Binding-site contacts:
Ligand atom NH2 contacts residue ALA200 of chain 1.D at 3.1 Å (h-bond).
Ligand atom CZ1 contacts residue ASP199 of chain 1.D at 3.8 Å.
Ligand atom O2 contacts residue ASP204 of chain 1.D at 3.7 Å.
Ligand atom NH1 contacts residue ALA200 of chain 1.D at 3.3 Å (h-bond).
Ligand atom O contacts residue TRP227 of chain 1.D at 3.3 Å.
Ligand atom CB1 contacts residue HIS43 of chain 1.D at 3.5 Å.
Ligand atom CG1 contacts residue TYR47 of chain 1.D at 3.6 Å (hydrophobic).
Ligand atom C2 contacts residue HIS43 of chain 1.D at 2.8 Å.
Ligand atom CD3 contacts residue TRP227 of chain 1.D at 3.5 Å (hydrophobic).
Ligand atom CA2 contacts residue SER226 of chain 1.D at 3.7 Å.
Ligand atom CB contacts residue GLY228 of chain 1.D at 3.2 Å.
Ligand atom O2 contacts residue GLY203 of chain 1.D at 3.0 Å (h-bond).
Ligand atom N2 contacts residue HIS43 of chain 1.D at 3.2 Å (h-bond).
Ligand atom N2 contacts residue SER205 of chain 1.D at 3.1 Å (h-bond).
Ligand atom C3 contacts residue HIS43 of chain 1.D at 2.0 Å.
Ligand atom N2 contacts residue SER226 of chain 1.D at 2.8 Å (h-bond).
Ligand atom CZ1 contacts residue GLY228 of chain 1.D at 3.8 Å.
Ligand atom NE contacts residue GLY228 of chain 1.D at 3.4 Å (h-bond).
Ligand atom NH1 contacts residue ASP199 of chain 1.D at 3.0 Å (salt-bridge).
Ligand atom CB2 contacts residue SER205 of chain 1.D at 2.7 Å.
Ligand atom CZ contacts residue GLU94 of chain 1.D at 3.8 Å.
Ligand atom O2 contacts residue SER205 of chain 1.D at 2.4 Å (h-bond).
Ligand atom CB2 contacts residue SER226 of chain 1.D at 3.7 Å.
Ligand atom CZ1 contacts residue ALA200 of chain 1.D at 3.2 Å (hydrophobic).
Ligand atom NH2 contacts residue ASP199 of chain 1.D at 3.0 Å (salt-bridge).
Ligand atom CE2 contacts residue LEU96 of chain 1.D at 3.7 Å (hydrophobic).
Ligand atom O contacts residue GLY228 of chain 1.D at 3.1 Å (h-bond).
Ligand atom N contacts residue GLY228 of chain 1.D at 2.8 Å (h-bond).
Ligand atom NH2 contacts residue GLY238 of chain 1.D at 3.7 Å.
Ligand atom NH1 contacts residue GLY228 of chain 1.D at 3.7 Å.
Ligand atom C contacts residue GLY228 of chain 1.D at 3.7 Å.
Ligand atom NE contacts residue TRP227 of chain 1.D at 3.6 Å.
Ligand atom C2 contacts residue SER205 of chain 1.D at 1.4 Å.
Ligand atom CA contacts residue GLY228 of chain 1.D at 3.4 Å.
Ligand atom CA2 contacts residue HIS43 of chain 1.D at 3.5 Å.
Ligand atom CA2 contacts residue SER205 of chain 1.D at 2.4 Å.
Ligand atom CD3 contacts residue GLY228 of chain 1.D at 3.7 Å.
Ligand atom C1 contacts residue HIS43 of chain 1.D at 3.7 Å.
Ligand atom C3 contacts residue SER205 of chain 1.D at 2.5 Å.
Ligand atom NH1 contacts residue GLY230 of chain 1.D at 2.9 Å (h-bond).

A small-molecule ligand and the protein it binds are described below.
Small molecule (SMILES): NC(=[NH2+])NCCC[C@H](NC(=O)[C@@H]1CCCN1C(=O)[C@H](N)Cc1ccccc1)[C@H](O)CCl

Sequence of chain 1.D:
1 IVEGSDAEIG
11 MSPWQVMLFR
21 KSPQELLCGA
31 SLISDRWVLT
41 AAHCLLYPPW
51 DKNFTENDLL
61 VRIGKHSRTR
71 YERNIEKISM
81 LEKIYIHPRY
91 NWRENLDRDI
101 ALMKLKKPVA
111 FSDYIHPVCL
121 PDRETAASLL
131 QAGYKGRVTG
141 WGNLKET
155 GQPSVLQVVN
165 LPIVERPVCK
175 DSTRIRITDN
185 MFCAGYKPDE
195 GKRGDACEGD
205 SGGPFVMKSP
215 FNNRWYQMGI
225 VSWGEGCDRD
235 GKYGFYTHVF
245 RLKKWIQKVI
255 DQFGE